This protein binds this small molecule.
Small molecule (SMILES): OC[C@H]1O[C@H](OC[C@H]2OC[C@@H](O)[C@@H](O)[C@@H]2O)[C@@H](O)[C@@H](O)[C@@H]1O

Sequence of chain 1.A:
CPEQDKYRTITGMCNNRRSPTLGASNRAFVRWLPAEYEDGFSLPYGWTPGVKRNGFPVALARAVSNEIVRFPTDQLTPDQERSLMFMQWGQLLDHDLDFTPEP

Sequence of chain 1.B:
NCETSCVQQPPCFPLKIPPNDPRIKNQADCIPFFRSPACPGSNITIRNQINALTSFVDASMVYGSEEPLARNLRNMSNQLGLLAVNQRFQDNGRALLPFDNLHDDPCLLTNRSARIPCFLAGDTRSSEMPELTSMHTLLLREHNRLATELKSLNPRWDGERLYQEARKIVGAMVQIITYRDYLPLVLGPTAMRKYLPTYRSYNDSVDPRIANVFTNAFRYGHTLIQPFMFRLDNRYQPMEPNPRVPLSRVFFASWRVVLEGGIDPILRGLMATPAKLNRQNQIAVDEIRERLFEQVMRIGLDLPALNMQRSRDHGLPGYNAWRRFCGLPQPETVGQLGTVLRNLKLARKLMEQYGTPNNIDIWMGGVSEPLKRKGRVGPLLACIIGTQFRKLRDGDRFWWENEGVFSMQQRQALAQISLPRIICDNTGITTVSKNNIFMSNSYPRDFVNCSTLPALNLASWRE

Binding-site contacts:
Ligand atom C1 contacts residue CYS328 of chain 1.B at 4.4 Å (hydrophobic).
Ligand atom C6 contacts residue LYS393 of chain 1.B at 3.8 Å.
Ligand atom C5 contacts residue PHE327 of chain 1.B at 3.9 Å (hydrophobic).
Ligand atom C2 contacts residue MAN1 of chain 1.Q at 3.7 Å.
Ligand atom C6 contacts residue PHE327 of chain 1.B at 4.1 Å (hydrophobic).
Ligand atom C4 contacts residue MAN1 of chain 1.Q at 4.2 Å.
Ligand atom C1 contacts residue PHE327 of chain 1.B at 3.7 Å (hydrophobic).
Ligand atom C6 contacts residue NAG1 of chain 1.P at 4.3 Å.
Ligand atom C6 contacts residue CYS328 of chain 1.B at 4.3 Å (hydrophobic).
Ligand atom C2 contacts residue NAG1 of chain 1.P at 3.0 Å.
Ligand atom O4 contacts residue FUC2 of chain 1.E at 4.2 Å.
Ligand atom O6 contacts residue TRP32 of chain 1.A at 3.9 Å.
Ligand atom O4 contacts residue TYR197 of chain 1.B at 3.6 Å.
Ligand atom O5 contacts residue PHE327 of chain 1.B at 3.0 Å (h-bond).
Ligand atom C3 contacts residue MAN1 of chain 1.Q at 3.0 Å.
Ligand atom C1 contacts residue GLY329 of chain 1.B at 4.5 Å.
Ligand atom O2 contacts residue NAG1 of chain 1.P at 3.1 Å (h-bond).
Ligand atom C1 contacts residue PHE327 of chain 1.B at 3.7 Å (hydrophobic).
Ligand atom O4 contacts residue LYS393 of chain 1.B at 3.0 Å (salt-bridge).
Ligand atom C6 contacts residue PHE327 of chain 1.B at 3.3 Å (hydrophobic).
Ligand atom C3 contacts residue NAG1 of chain 1.P at 4.3 Å.
Ligand atom C5 contacts residue CYS328 of chain 1.B at 4.1 Å (hydrophobic).
Ligand atom C5 contacts residue PHE327 of chain 1.B at 3.3 Å (hydrophobic).
Ligand atom C5 contacts residue THR389 of chain 1.B at 4.2 Å.
Ligand atom C4 contacts residue LYS393 of chain 1.B at 4.1 Å.
Ligand atom C5 contacts residue NAG1 of chain 1.P at 3.7 Å.
Ligand atom O3 contacts residue MAN1 of chain 1.Q at 2.5 Å.
Ligand atom C1 contacts residue MAN1 of chain 1.Q at 4.4 Å.
Ligand atom O4 contacts residue CYS385 of chain 1.B at 4.0 Å.
Ligand atom O3 contacts residue FUC2 of chain 1.E at 3.6 Å.
Ligand atom C5 contacts residue LYS393 of chain 1.B at 4.2 Å.
Ligand atom C6 contacts residue CYS385 of chain 1.B at 4.3 Å (hydrophobic).
Ligand atom O5 contacts residue PHE327 of chain 1.B at 3.2 Å.
Ligand atom C1 contacts residue NAG1 of chain 1.P at 1.9 Å.
Ligand atom O6 contacts residue PHE327 of chain 1.B at 3.8 Å.
Ligand atom O5 contacts residue NAG1 of chain 1.P at 2.3 Å (h-bond).
Ligand atom O4 contacts residue MAN1 of chain 1.Q at 4.1 Å.
Ligand atom C6 contacts residue TRP32 of chain 1.A at 3.6 Å (hydrophobic).
Ligand atom C1 contacts residue NAG1 of chain 1.P at 4.1 Å.
Ligand atom O6 contacts residue LYS393 of chain 1.B at 4.5 Å.